Binding-site contacts:
Ligand atom C8 contacts residue ASN118 of chain 45.E at 4.3 Å.
Ligand atom C6 contacts residue THR120 of chain 45.E at 4.0 Å.
Ligand atom O7 contacts residue ASN118 of chain 45.E at 3.4 Å (h-bond).
Ligand atom C2 contacts residue ASN118 of chain 45.E at 2.5 Å.
Ligand atom O7 contacts residue SER66 of chain 45.E at 3.6 Å.
Ligand atom C4 contacts residue ASN118 of chain 45.E at 4.2 Å.
Ligand atom O6 contacts residue THR120 of chain 45.E at 3.5 Å (h-bond).
Ligand atom C1 contacts residue SER66 of chain 45.E at 4.4 Å.
Ligand atom C8 contacts residue ASP67 of chain 45.E at 4.0 Å.
Ligand atom O6 contacts residue ASN118 of chain 45.E at 4.1 Å.
Ligand atom O5 contacts residue ASN118 of chain 45.E at 2.4 Å (h-bond).
Ligand atom C7 contacts residue TYR90 of chain 45.E at 4.2 Å (hydrophobic).
Ligand atom N2 contacts residue TYR90 of chain 45.E at 4.2 Å.
Ligand atom C5 contacts residue ASN118 of chain 45.E at 3.6 Å.
Ligand atom N2 contacts residue ASN118 of chain 45.E at 2.9 Å (h-bond).
Ligand atom C7 contacts residue ASN118 of chain 45.E at 3.3 Å.
Ligand atom C3 contacts residue ASN118 of chain 45.E at 3.8 Å.
Ligand atom C5 contacts residue THR120 of chain 45.E at 4.5 Å.
Ligand atom C7 contacts residue ASP67 of chain 45.E at 4.3 Å.
Ligand atom O5 contacts residue THR120 of chain 45.E at 3.7 Å.
Ligand atom C8 contacts residue TYR90 of chain 45.E at 3.6 Å (hydrophobic).
Ligand atom O7 contacts residue ASP67 of chain 45.E at 4.3 Å.
Ligand atom O6 contacts residue THR89 of chain 45.E at 3.8 Å.
Ligand atom C1 contacts residue ASN118 of chain 45.E at 1.4 Å.
Ligand atom O6 contacts residue PHE119 of chain 45.E at 3.2 Å (h-bond).
Ligand atom O5 contacts residue SER66 of chain 45.E at 4.3 Å.

Sequence of chain 45.E:
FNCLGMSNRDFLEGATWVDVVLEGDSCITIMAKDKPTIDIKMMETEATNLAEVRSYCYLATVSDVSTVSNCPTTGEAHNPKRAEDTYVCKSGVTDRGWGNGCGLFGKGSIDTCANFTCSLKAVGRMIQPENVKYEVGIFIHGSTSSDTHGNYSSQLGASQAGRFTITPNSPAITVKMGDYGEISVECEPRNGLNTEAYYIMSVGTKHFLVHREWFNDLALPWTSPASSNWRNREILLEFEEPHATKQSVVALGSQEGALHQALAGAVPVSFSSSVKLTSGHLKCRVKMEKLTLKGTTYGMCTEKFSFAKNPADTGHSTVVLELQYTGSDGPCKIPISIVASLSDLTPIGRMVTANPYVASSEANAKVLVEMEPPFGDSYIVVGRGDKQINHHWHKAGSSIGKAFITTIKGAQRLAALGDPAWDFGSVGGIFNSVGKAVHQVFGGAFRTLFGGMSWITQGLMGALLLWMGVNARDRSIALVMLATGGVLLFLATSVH

This protein binds this small molecule.
Small molecule (SMILES): CC(=O)N[C@@H]1[C@@H](O)[C@H](O)[C@@H](CO)O[C@H]1O